Sequence of chain 1.B:
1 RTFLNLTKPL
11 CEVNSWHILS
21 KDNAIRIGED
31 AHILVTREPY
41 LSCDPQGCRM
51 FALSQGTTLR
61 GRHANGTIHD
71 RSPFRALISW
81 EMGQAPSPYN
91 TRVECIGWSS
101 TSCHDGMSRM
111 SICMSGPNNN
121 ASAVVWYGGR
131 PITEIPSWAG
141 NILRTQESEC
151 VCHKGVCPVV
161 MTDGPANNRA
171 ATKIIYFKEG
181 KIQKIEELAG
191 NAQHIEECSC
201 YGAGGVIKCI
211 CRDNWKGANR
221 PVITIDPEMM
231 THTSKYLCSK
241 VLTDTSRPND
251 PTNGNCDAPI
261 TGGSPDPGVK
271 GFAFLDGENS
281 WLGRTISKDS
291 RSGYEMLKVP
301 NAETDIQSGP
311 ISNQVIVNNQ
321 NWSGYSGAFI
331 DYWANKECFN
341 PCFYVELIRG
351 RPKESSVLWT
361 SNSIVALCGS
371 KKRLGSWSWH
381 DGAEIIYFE

Binding-site contacts:
Ligand atom C3 contacts residue ASN65 of chain 1.D at 3.8 Å.
Ligand atom C1 contacts residue ASN65 of chain 1.D at 1.4 Å.
Ligand atom O7 contacts residue TYR387 of chain 1.B at 3.3 Å.
Ligand atom C4 contacts residue ASN65 of chain 1.D at 4.3 Å.
Ligand atom C2 contacts residue ASN65 of chain 1.D at 2.4 Å.
Ligand atom C8 contacts residue ASN65 of chain 1.D at 4.5 Å.
Ligand atom C5 contacts residue ASN65 of chain 1.D at 3.7 Å.
Ligand atom C8 contacts residue LEU358 of chain 1.D at 3.6 Å (hydrophobic).
Ligand atom O5 contacts residue ASN65 of chain 1.D at 2.3 Å (h-bond).
Ligand atom C7 contacts residue LEU358 of chain 1.D at 4.0 Å (hydrophobic).
Ligand atom C1 contacts residue TYR387 of chain 1.B at 4.0 Å (hydrophobic).
Ligand atom C7 contacts residue ASN65 of chain 1.D at 3.3 Å.
Ligand atom N2 contacts residue ASN65 of chain 1.D at 2.9 Å (h-bond).
Ligand atom N2 contacts residue LEU358 of chain 1.D at 4.0 Å.
Ligand atom O5 contacts residue TYR387 of chain 1.B at 4.0 Å.
Ligand atom O7 contacts residue ASN65 of chain 1.D at 3.2 Å (h-bond).
Ligand atom C2 contacts residue TYR387 of chain 1.B at 4.2 Å (hydrophobic).

A protein and the small-molecule ligand that binds it are described below.
Small molecule (SMILES): CC(=O)N[C@@H]1[C@@H](O)[C@H](O)[C@@H](CO)O[C@H]1O

Sequence of chain 1.D:
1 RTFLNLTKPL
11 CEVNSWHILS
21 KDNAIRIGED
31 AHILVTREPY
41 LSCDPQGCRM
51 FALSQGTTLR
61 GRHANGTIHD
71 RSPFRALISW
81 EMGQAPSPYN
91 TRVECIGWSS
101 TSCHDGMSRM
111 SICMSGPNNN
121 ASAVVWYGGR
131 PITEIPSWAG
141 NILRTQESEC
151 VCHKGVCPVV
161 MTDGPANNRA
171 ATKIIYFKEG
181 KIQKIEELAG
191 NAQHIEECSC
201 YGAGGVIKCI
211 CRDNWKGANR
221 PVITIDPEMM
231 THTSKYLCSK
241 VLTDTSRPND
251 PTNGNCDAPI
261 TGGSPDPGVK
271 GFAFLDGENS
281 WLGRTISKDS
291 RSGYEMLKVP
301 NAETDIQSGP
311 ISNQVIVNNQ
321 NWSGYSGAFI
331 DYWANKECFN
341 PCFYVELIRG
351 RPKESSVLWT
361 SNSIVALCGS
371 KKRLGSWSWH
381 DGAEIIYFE